This protein binds this small molecule.
Small molecule (SMILES): C[N+](C)(C)[O-]

Sequence of chain 1.A:
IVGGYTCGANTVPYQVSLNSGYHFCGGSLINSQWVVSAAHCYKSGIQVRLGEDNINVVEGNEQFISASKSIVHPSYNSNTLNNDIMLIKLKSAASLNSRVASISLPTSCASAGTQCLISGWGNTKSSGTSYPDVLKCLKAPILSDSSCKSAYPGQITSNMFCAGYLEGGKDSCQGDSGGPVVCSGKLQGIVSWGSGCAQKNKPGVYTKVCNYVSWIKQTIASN

Binding-site contacts:
Ligand atom OAE contacts residue LEU81 of chain 1.A at 4.3 Å.
Ligand atom CAD contacts residue GLN155 of chain 1.A at 3.7 Å.
Ligand atom CAB contacts residue TRP193 of chain 1.A at 3.9 Å (hydrophobic).
Ligand atom OAE contacts residue ASN79 of chain 1.A at 4.0 Å.
Ligand atom CAB contacts residue ASN79 of chain 1.A at 4.2 Å.
Ligand atom CAB contacts residue LEU81 of chain 1.A at 4.2 Å (hydrophobic).
Ligand atom CAD contacts residue TRP193 of chain 1.A at 3.6 Å (hydrophobic).
Ligand atom CAB contacts residue THR80 of chain 1.A at 3.4 Å.
Ligand atom NAC contacts residue ASN79 of chain 1.A at 4.1 Å.
Ligand atom CAA contacts residue ASN79 of chain 1.A at 3.4 Å.